Binding-site contacts:
Ligand atom CAD contacts residue TYR68 of chain 1.E at 3.4 Å (hydrophobic).
Ligand atom OAG contacts residue UNK15 of chain 1.J at 3.7 Å.
Ligand atom CAJ contacts residue GLY12 of chain 1.E at 3.9 Å.
Ligand atom CAO contacts residue UNK19 of chain 1.J at 3.6 Å.
Ligand atom OAV contacts residue TRP95 of chain 1.E at 3.2 Å (h-bond).
Ligand atom CAE contacts residue TYR68 of chain 1.E at 3.3 Å (hydrophobic).
Ligand atom CAQ contacts residue GLN94 of chain 1.E at 3.7 Å.
Ligand atom OAH contacts residue VAL91 of chain 1.E at 3.1 Å.
Ligand atom OAY contacts residue UNK18 of chain 1.J at 3.8 Å.
Ligand atom OAF contacts residue GLN94 of chain 1.E at 3.3 Å (h-bond).
Ligand atom CAL contacts residue VAL98 of chain 1.E at 3.7 Å (hydrophobic).
Ligand atom CAD contacts residue UNK19 of chain 1.J at 3.5 Å.
Ligand atom CAQ contacts residue VAL98 of chain 1.E at 3.9 Å (hydrophobic).
Ligand atom CAE contacts residue THR72 of chain 1.E at 3.6 Å.
Ligand atom OAG contacts residue UNK18 of chain 1.J at 3.3 Å (h-bond).
Ligand atom CAQ contacts residue MET9 of chain 1.E at 3.9 Å (hydrophobic).
Ligand atom CAB contacts residue LEU65 of chain 1.E at 3.9 Å (hydrophobic).
Ligand atom NBC contacts residue TYR68 of chain 1.E at 3.7 Å.
Ligand atom CAM contacts residue LEU65 of chain 1.E at 3.7 Å (hydrophobic).
Ligand atom OAI contacts residue TRP95 of chain 1.E at 3.9 Å.
Ligand atom CAL contacts residue TRP95 of chain 1.E at 3.9 Å (hydrophobic).
Ligand atom OAF contacts residue MET9 of chain 1.E at 3.8 Å.
Ligand atom OAH contacts residue TYR152 of chain 1.E at 3.1 Å (h-bond).
Ligand atom CAU contacts residue VAL91 of chain 1.E at 3.9 Å (hydrophobic).
Ligand atom CAB contacts residue TYR68 of chain 1.E at 3.5 Å (hydrophobic).
Ligand atom CAJ contacts residue VAL98 of chain 1.E at 3.7 Å (hydrophobic).
Ligand atom CAA contacts residue VAL98 of chain 1.E at 3.8 Å (hydrophobic).
Ligand atom CAA contacts residue TRP95 of chain 1.E at 3.6 Å (hydrophobic).
Ligand atom OAF contacts residue VAL91 of chain 1.E at 3.8 Å.
Ligand atom OAI contacts residue TYR152 of chain 1.E at 3.1 Å.
Ligand atom CAQ contacts residue TRP95 of chain 1.E at 3.7 Å (hydrophobic).
Ligand atom CAK contacts residue LEU65 of chain 1.E at 3.6 Å (hydrophobic).
Ligand atom PBD contacts residue TYR152 of chain 1.E at 3.5 Å.
Ligand atom CAO contacts residue TYR68 of chain 1.E at 3.9 Å (hydrophobic).
Ligand atom CAC contacts residue TYR68 of chain 1.E at 3.7 Å (hydrophobic).
Ligand atom CBA contacts residue UNK18 of chain 1.J at 3.5 Å.
Ligand atom OAF contacts residue GLY8 of chain 1.E at 3.9 Å.
Ligand atom CAN contacts residue GLY8 of chain 1.E at 3.3 Å.
Ligand atom CAE contacts residue ARG156 of chain 1.E at 3.7 Å.
Ligand atom CAN contacts residue VAL98 of chain 1.E at 3.5 Å (hydrophobic).

This small molecule binds to this protein.
Small molecule (SMILES): CCCCCC(=O)OC[C@H](COP(=O)(O)OCC[N+](C)(C)C)OC(=O)CCCCC

Sequence of chain 1.J:
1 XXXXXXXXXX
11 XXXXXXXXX

Sequence of chain 1.E:
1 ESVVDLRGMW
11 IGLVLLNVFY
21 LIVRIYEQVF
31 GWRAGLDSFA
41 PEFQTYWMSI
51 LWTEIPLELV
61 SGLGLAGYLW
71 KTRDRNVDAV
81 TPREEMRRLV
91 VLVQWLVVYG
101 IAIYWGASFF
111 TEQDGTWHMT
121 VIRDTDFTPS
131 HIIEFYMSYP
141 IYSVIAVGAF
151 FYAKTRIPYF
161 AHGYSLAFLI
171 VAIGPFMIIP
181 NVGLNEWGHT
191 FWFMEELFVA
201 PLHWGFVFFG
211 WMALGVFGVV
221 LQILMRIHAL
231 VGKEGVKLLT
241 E